Sequence of chain 1.A:
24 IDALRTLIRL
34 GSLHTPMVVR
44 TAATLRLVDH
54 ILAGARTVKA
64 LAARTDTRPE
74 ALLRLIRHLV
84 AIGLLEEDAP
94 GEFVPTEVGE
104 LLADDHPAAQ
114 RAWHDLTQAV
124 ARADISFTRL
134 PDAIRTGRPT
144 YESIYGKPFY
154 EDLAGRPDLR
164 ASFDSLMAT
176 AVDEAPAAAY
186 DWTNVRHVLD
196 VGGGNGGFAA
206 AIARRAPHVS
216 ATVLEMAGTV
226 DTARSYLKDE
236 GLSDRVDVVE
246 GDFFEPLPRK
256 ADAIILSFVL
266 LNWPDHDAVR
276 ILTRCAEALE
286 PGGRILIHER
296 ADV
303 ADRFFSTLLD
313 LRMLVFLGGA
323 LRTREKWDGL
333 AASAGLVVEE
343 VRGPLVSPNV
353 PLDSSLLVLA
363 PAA

A small-molecule ligand and the protein it binds are described below.
Small molecule (SMILES): CC[C@@]1(O)C[C@H](O[C@H]2C[C@H](N(C)C)[C@H](O)[C@H](C)O2)c2c(cc3c(c2O)C(=O)c2c(O)cccc2C3=O)[C@H]1C(=O)OC

Binding-site contacts:
Ligand atom O2 contacts residue LEU311 of chain 1.A at 3.0 Å.
Ligand atom C30 contacts residue SAH1 of chain 1.C at 2.8 Å.
Ligand atom C15 contacts residue TYR153 of chain 1.A at 3.5 Å (hydrophobic).
Ligand atom C21 contacts residue LEU311 of chain 1.A at 3.8 Å (hydrophobic).
Ligand atom C9 contacts residue TRP116 of chain 1.A at 3.7 Å (hydrophobic).
Ligand atom C6 contacts residue LEU311 of chain 1.A at 3.4 Å (hydrophobic).
Ligand atom C27 contacts residue THR172 of chain 1.A at 3.3 Å.
Ligand atom O5 contacts residue MET170 of chain 1.A at 3.8 Å.
Ligand atom C16 contacts residue MET170 of chain 1.A at 3.8 Å (hydrophobic).
Ligand atom C18 contacts residue MET170 of chain 1.A at 3.4 Å (hydrophobic).
Ligand atom C15 contacts residue ASN267 of chain 1.A at 3.7 Å.
Ligand atom C10 contacts residue LEU311 of chain 1.A at 3.5 Å (hydrophobic).
Ligand atom C15 contacts residue PHE166 of chain 1.A at 3.5 Å (hydrophobic).
Ligand atom O4 contacts residue ARG314 of chain 1.A at 3.7 Å.
Ligand atom O7 contacts residue PHE263 of chain 1.A at 3.2 Å.
Ligand atom O10 contacts residue THR172 of chain 1.A at 3.1 Å.
Ligand atom C14 contacts residue PHE166 of chain 1.A at 3.6 Å (hydrophobic).
Ligand atom C19 contacts residue LEU311 of chain 1.A at 3.8 Å (hydrophobic).
Ligand atom C13 contacts residue MET315 of chain 1.A at 3.4 Å (hydrophobic).
Ligand atom C7 contacts residue LEU310 of chain 1.A at 3.0 Å (hydrophobic).
Ligand atom O9 contacts residue VAL352 of chain 1.A at 3.5 Å.
Ligand atom O5 contacts residue SAH1 of chain 1.C at 3.3 Å (h-bond).
Ligand atom C8 contacts residue LEU311 of chain 1.A at 3.5 Å (hydrophobic).
Ligand atom N1 contacts residue MET170 of chain 1.A at 3.6 Å.
Ligand atom O5 contacts residue PHE263 of chain 1.A at 3.7 Å.
Ligand atom C26 contacts residue THR172 of chain 1.A at 2.4 Å.
Ligand atom C19 contacts residue MET170 of chain 1.A at 3.7 Å (hydrophobic).
Ligand atom C7 contacts residue LEU311 of chain 1.A at 3.1 Å (hydrophobic).
Ligand atom O3 contacts residue ARG314 of chain 1.A at 3.3 Å (salt-bridge).
Ligand atom C14 contacts residue MET315 of chain 1.A at 3.7 Å (hydrophobic).
Ligand atom C25 contacts residue THR172 of chain 1.A at 3.4 Å.
Ligand atom O6 contacts residue MET170 of chain 1.A at 3.4 Å (h-bond).
Ligand atom O5 contacts residue ASN267 of chain 1.A at 3.4 Å (h-bond).
Ligand atom C12 contacts residue MET315 of chain 1.A at 3.5 Å (hydrophobic).
Ligand atom C7 contacts residue PHE307 of chain 1.A at 3.8 Å (hydrophobic).
Ligand atom C16 contacts residue ASN267 of chain 1.A at 3.7 Å.
Ligand atom C27 contacts residue MET170 of chain 1.A at 3.6 Å (hydrophobic).
Ligand atom C17 contacts residue MET170 of chain 1.A at 3.6 Å (hydrophobic).
Ligand atom C9 contacts residue LEU311 of chain 1.A at 3.3 Å (hydrophobic).
Ligand atom C30 contacts residue MET170 of chain 1.A at 2.4 Å (hydrophobic).

Sequence of chain 1.B:
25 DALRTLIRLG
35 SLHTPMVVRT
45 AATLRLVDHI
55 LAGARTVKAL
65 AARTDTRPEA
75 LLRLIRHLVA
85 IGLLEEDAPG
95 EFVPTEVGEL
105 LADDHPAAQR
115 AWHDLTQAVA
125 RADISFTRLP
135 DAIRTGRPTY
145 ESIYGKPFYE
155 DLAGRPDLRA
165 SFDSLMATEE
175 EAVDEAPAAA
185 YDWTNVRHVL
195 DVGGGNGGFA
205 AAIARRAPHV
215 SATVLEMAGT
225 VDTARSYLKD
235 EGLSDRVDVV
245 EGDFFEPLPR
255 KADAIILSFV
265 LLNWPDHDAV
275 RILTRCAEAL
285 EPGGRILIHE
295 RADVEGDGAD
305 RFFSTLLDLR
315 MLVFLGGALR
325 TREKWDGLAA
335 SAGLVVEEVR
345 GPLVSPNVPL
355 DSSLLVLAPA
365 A